Binding-site contacts:
Ligand atom O4 contacts residue PHE265 of chain 1.A at 3.2 Å.
Ligand atom O2C contacts residue PHE338 of chain 1.A at 3.5 Å (h-bond).
Ligand atom O3A contacts residue LYS339 of chain 1.A at 3.6 Å (salt-bridge).
Ligand atom O2B contacts residue GLU165 of chain 1.A at 3.1 Å (salt-bridge).
Ligand atom O3C contacts residue PHE338 of chain 1.A at 2.7 Å (h-bond).
Ligand atom C3C contacts residue PHE338 of chain 1.A at 3.6 Å (hydrophobic).
Ligand atom O2C contacts residue LYS339 of chain 1.A at 3.6 Å.
Ligand atom C3' contacts residue LEU163 of chain 1.A at 3.3 Å (hydrophobic).
Ligand atom O2 contacts residue SER269 of chain 1.A at 2.8 Å (h-bond).
Ligand atom O6' contacts residue ASN224 of chain 1.A at 2.8 Å (h-bond).
Ligand atom C4' contacts residue LEU163 of chain 1.A at 3.3 Å (hydrophobic).
Ligand atom C5' contacts residue LEU163 of chain 1.A at 3.5 Å (hydrophobic).
Ligand atom C6' contacts residue CYS276 of chain 1.A at 3.5 Å (hydrophobic).
Ligand atom O4C contacts residue PHE272 of chain 1.A at 3.4 Å.
Ligand atom C4C contacts residue GLY273 of chain 1.A at 3.4 Å.
Ligand atom O6' contacts residue CYS276 of chain 1.A at 3.5 Å.
Ligand atom O1A contacts residue LYS339 of chain 1.A at 3.1 Å (salt-bridge).
Ligand atom O3' contacts residue PHE162 of chain 1.A at 2.9 Å (h-bond).
Ligand atom O4 contacts residue LYS267 of chain 1.A at 3.2 Å (salt-bridge).
Ligand atom O4' contacts residue LYS220 of chain 1.A at 3.2 Å (salt-bridge).
Ligand atom O3B contacts residue ALA164 of chain 1.A at 3.4 Å.
Ligand atom O4' contacts residue LEU163 of chain 1.A at 2.5 Å (h-bond).
Ligand atom O2 contacts residue LYS267 of chain 1.A at 3.6 Å.
Ligand atom C3' contacts residue PHE162 of chain 1.A at 3.5 Å (hydrophobic).
Ligand atom O2' contacts residue ARG260 of chain 1.B at 2.8 Å (salt-bridge).
Ligand atom O3' contacts residue ARG260 of chain 1.B at 2.8 Å (salt-bridge).
Ligand atom N3 contacts residue LYS267 of chain 1.A at 2.8 Å (salt-bridge).
Ligand atom O4' contacts residue NAI1 of chain 1.G at 3.6 Å.
Ligand atom O4' contacts residue GLU161 of chain 1.A at 3.5 Å (salt-bridge).
Ligand atom N1 contacts residue ILE231 of chain 1.A at 3.4 Å.
Ligand atom C4' contacts residue LYS220 of chain 1.A at 3.4 Å.
Ligand atom C6' contacts residue NAI1 of chain 1.G at 3.3 Å.
Ligand atom O6' contacts residue LYS220 of chain 1.A at 2.7 Å (salt-bridge).
Ligand atom O4C contacts residue ILE231 of chain 1.A at 3.3 Å.
Ligand atom O2B contacts residue PHE338 of chain 1.A at 3.5 Å.
Ligand atom O4' contacts residue PHE162 of chain 1.A at 3.1 Å.
Ligand atom O3C contacts residue GLY273 of chain 1.A at 2.9 Å (h-bond).
Ligand atom C6 contacts residue ILE231 of chain 1.A at 3.4 Å (hydrophobic).
Ligand atom O2C contacts residue ARG442 of chain 1.A at 2.9 Å (salt-bridge).
Ligand atom O2A contacts residue PHE265 of chain 1.A at 3.1 Å.

Sequence of chain 1.A:
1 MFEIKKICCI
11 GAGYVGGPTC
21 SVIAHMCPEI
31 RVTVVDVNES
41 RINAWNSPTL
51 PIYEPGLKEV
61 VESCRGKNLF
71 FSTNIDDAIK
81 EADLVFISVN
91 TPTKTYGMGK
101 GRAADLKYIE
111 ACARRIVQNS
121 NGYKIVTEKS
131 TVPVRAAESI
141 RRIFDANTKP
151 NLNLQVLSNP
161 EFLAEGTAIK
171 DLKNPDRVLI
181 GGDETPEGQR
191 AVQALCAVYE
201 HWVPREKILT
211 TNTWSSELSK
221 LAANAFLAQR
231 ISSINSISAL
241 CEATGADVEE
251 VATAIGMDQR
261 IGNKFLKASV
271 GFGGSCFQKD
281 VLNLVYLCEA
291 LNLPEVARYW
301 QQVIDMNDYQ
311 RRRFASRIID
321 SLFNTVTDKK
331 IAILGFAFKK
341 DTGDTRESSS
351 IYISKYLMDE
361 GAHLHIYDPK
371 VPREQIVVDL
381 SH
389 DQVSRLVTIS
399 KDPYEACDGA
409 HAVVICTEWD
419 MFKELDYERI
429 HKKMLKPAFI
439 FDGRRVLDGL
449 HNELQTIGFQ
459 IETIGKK

Sequence of chain 1.B:
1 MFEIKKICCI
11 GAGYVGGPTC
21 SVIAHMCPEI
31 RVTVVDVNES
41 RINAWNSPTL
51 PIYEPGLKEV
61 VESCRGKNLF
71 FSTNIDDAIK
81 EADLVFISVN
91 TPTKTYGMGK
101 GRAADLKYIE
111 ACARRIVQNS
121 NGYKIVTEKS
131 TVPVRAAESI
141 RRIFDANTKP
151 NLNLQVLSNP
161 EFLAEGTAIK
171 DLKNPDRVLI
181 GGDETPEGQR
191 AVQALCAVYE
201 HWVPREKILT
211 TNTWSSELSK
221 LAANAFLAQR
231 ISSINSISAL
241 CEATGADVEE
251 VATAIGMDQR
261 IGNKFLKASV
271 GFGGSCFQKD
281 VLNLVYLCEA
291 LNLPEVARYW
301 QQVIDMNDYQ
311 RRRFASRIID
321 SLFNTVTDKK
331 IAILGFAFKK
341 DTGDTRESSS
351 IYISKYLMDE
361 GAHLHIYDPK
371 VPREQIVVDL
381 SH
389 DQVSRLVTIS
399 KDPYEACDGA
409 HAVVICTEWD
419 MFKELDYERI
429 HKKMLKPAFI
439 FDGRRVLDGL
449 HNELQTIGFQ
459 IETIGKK

This small molecule binds to this protein.
Small molecule (SMILES): O=c1ccn([C@@H]2O[C@H](CO[P](=O)(O)O[P](=O)(O)O[C@H]3O[C@H](CO)[C@@H](O)[C@H](O)[C@H]3O)[C@@H](O)[C@H]2O)c(=O)[nH]1